Sequence of chain 1.A:
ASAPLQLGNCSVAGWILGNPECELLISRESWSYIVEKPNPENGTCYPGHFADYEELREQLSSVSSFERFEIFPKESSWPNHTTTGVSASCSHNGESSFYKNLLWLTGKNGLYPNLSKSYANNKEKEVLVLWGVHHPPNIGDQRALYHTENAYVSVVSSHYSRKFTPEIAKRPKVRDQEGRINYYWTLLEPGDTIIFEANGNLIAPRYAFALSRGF

This small molecule binds to this protein.
Small molecule (SMILES): CC(=O)N[C@@H]1[C@@H](O)[C@H](O)[C@@H](CO)O[C@H]1O

Binding-site contacts:
Ligand atom C5 contacts residue LYS37 of chain 1.A at 3.4 Å.
Ligand atom C5 contacts residue ASN9 of chain 1.A at 3.7 Å.
Ligand atom O5 contacts residue ASN9 of chain 1.A at 2.4 Å (h-bond).
Ligand atom O5 contacts residue LYS37 of chain 1.A at 2.9 Å (salt-bridge).
Ligand atom C8 contacts residue GLU21 of chain 1.A at 4.2 Å.
Ligand atom C2 contacts residue ASN9 of chain 1.A at 2.5 Å.
Ligand atom O5 contacts residue GLU41 of chain 1.A at 4.1 Å.
Ligand atom C4 contacts residue ASN9 of chain 1.A at 4.2 Å.
Ligand atom O6 contacts residue LYS37 of chain 1.A at 4.5 Å.
Ligand atom C1 contacts residue ASN9 of chain 1.A at 1.4 Å.
Ligand atom C1 contacts residue LYS37 of chain 1.A at 3.6 Å.
Ligand atom C3 contacts residue ASN9 of chain 1.A at 3.8 Å.
Ligand atom N2 contacts residue ASN9 of chain 1.A at 2.9 Å (h-bond).
Ligand atom C6 contacts residue LYS37 of chain 1.A at 3.4 Å.
Ligand atom C7 contacts residue ASN9 of chain 1.A at 3.9 Å.